Sequence of chain 6.B:
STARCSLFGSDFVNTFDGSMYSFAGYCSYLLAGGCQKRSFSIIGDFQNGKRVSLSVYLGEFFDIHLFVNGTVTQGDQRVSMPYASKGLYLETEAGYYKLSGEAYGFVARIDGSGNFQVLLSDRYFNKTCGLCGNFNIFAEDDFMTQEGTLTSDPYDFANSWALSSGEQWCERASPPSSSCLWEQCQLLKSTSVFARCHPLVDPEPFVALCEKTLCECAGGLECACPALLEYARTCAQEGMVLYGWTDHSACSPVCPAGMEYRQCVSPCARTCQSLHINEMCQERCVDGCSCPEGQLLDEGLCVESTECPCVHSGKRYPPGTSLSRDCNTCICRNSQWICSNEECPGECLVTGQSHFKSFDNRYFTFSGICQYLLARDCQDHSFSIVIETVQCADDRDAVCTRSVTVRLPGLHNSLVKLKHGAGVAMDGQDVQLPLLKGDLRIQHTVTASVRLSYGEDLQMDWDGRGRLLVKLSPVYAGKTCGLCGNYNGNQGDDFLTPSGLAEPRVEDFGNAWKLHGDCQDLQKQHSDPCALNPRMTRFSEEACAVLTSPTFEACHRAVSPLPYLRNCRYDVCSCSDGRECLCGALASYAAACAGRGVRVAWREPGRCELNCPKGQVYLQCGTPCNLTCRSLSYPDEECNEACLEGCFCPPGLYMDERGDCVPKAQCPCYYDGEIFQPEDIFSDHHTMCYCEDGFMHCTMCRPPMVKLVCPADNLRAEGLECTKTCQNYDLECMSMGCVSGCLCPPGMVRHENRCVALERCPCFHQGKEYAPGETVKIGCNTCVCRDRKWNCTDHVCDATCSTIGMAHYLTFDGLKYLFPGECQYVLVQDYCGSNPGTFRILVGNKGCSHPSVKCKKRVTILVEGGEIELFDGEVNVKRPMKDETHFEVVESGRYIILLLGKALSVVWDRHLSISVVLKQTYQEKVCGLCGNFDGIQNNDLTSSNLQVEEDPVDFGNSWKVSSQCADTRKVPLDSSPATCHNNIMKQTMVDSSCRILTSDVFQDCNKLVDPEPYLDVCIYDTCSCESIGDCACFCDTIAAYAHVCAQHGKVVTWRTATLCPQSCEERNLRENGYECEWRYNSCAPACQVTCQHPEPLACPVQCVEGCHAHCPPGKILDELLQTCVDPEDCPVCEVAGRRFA

This protein binds this small molecule.
Small molecule (SMILES): CC(=O)N[C@@H]1[C@@H](O)[C@H](O)[C@@H](CO)O[C@H]1O

Binding-site contacts:
Ligand atom C7 contacts residue ASN857 of chain 6.B at 3.2 Å.
Ligand atom O5 contacts residue ASN857 of chain 6.B at 2.4 Å (h-bond).
Ligand atom C8 contacts residue ASN857 of chain 6.B at 4.2 Å.
Ligand atom C2 contacts residue ASN857 of chain 6.B at 2.5 Å.
Ligand atom O7 contacts residue ASN857 of chain 6.B at 3.1 Å (h-bond).
Ligand atom C5 contacts residue ASN857 of chain 6.B at 3.7 Å.
Ligand atom C3 contacts residue ASN857 of chain 6.B at 3.8 Å.
Ligand atom N2 contacts residue ASN857 of chain 6.B at 2.9 Å (h-bond).
Ligand atom C1 contacts residue ASN857 of chain 6.B at 1.4 Å.
Ligand atom C4 contacts residue ASN857 of chain 6.B at 4.2 Å.